Sequence of chain 1.B:
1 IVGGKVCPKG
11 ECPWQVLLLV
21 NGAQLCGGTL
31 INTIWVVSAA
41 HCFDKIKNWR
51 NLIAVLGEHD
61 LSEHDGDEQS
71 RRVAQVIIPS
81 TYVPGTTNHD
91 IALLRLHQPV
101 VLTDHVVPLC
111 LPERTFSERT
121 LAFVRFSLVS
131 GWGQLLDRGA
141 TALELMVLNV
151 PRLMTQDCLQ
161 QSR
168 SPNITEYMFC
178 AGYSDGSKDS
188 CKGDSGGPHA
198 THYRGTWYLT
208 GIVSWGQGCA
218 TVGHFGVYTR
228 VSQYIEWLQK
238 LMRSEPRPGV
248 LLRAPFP

Binding-site contacts:
Ligand atom O12 contacts residue HIS41 of chain 1.B at 2.7 Å (h-bond).
Ligand atom C10 contacts residue LYS189 of chain 1.B at 3.8 Å.
Ligand atom N5 contacts residue TRP212 of chain 1.B at 3.9 Å.
Ligand atom O12 contacts residue SER192 of chain 1.B at 3.0 Å (h-bond).
Ligand atom N6 contacts residue TRP212 of chain 1.B at 3.6 Å.
Ligand atom C2 contacts residue TRP212 of chain 1.B at 3.8 Å (hydrophobic).
Ligand atom C1 contacts residue LYS189 of chain 1.B at 3.8 Å.
Ligand atom N13 contacts residue CYS188 of chain 1.B at 3.9 Å.
Ligand atom C10 contacts residue TRP212 of chain 1.B at 3.7 Å (hydrophobic).
Ligand atom N13 contacts residue GLY215 of chain 1.B at 3.8 Å.
Ligand atom N13 contacts residue SER187 of chain 1.B at 3.7 Å.
Ligand atom C1 contacts residue TRP212 of chain 1.B at 3.6 Å (hydrophobic).
Ligand atom C4 contacts residue TRP212 of chain 1.B at 3.8 Å (hydrophobic).
Ligand atom C10 contacts residue CYS188 of chain 1.B at 3.8 Å (hydrophobic).
Ligand atom C20 contacts residue HIS41 of chain 1.B at 3.6 Å.
Ligand atom C15 contacts residue GLY213 of chain 1.B at 3.9 Å.
Ligand atom N6 contacts residue LYS189 of chain 1.B at 3.7 Å.
Ligand atom N3 contacts residue TRP212 of chain 1.B at 3.9 Å.
Ligand atom N6 contacts residue SER211 of chain 1.B at 3.8 Å.
Ligand atom C16 contacts residue CYS188 of chain 1.B at 3.8 Å (hydrophobic).
Ligand atom C7 contacts residue LYS189 of chain 1.B at 3.8 Å.
Ligand atom C10 contacts residue SER211 of chain 1.B at 3.7 Å.
Ligand atom C14 contacts residue CYS188 of chain 1.B at 3.6 Å (hydrophobic).
Ligand atom C21 contacts residue HIS41 of chain 1.B at 3.7 Å.
Ligand atom C19 contacts residue CYS26 of chain 1.B at 3.9 Å (hydrophobic).
Ligand atom C14 contacts residue SER192 of chain 1.B at 3.5 Å.
Ligand atom C21 contacts residue CYS42 of chain 1.B at 3.5 Å (hydrophobic).
Ligand atom C10 contacts residue SER192 of chain 1.B at 3.4 Å.
Ligand atom C16 contacts residue SER187 of chain 1.B at 3.6 Å.
Ligand atom C15 contacts residue GLY215 of chain 1.B at 3.6 Å.
Ligand atom C11 contacts residue HIS41 of chain 1.B at 3.9 Å.
Ligand atom C14 contacts residue SER211 of chain 1.B at 3.3 Å.
Ligand atom C4 contacts residue LYS189 of chain 1.B at 3.8 Å.
Ligand atom C9 contacts residue LYS189 of chain 1.B at 3.8 Å.
Ligand atom N5 contacts residue LYS189 of chain 1.B at 3.7 Å.
Ligand atom C2 contacts residue HIS41 of chain 1.B at 3.5 Å.
Ligand atom C19 contacts residue LEU25 of chain 1.B at 3.9 Å (hydrophobic).
Ligand atom C7 contacts residue TRP212 of chain 1.B at 3.8 Å (hydrophobic).
Ligand atom N6 contacts residue SER192 of chain 1.B at 2.8 Å (h-bond).
Ligand atom C8 contacts residue LYS189 of chain 1.B at 3.9 Å.

This protein binds this small molecule.
Small molecule (SMILES): Oc1c(-c2cc3cnccc3[nH]2)cnn1-c1ccccc1